Binding-site contacts:
Ligand atom C2 contacts residue CYS145 of chain 2.A at 3.7 Å (hydrophobic).
Ligand atom C contacts residue ASN142 of chain 2.A at 3.8 Å.
Ligand atom CL contacts residue ARG188 of chain 2.A at 3.8 Å.
Ligand atom C contacts residue LEU141 of chain 2.A at 3.6 Å (hydrophobic).
Ligand atom C10 contacts residue MET49 of chain 2.A at 3.8 Å (hydrophobic).
Ligand atom CL contacts residue ASP187 of chain 2.A at 2.9 Å.
Ligand atom C10 contacts residue MET165 of chain 2.A at 3.6 Å (hydrophobic).
Ligand atom C9 contacts residue MET49 of chain 2.A at 3.3 Å (hydrophobic).
Ligand atom C contacts residue GLU166 of chain 2.A at 3.8 Å.
Ligand atom N contacts residue SER1 of chain 1.A at 3.8 Å.
Ligand atom N1 contacts residue PHE140 of chain 2.A at 3.7 Å.
Ligand atom C2 contacts residue HIS163 of chain 2.A at 3.4 Å.
Ligand atom C contacts residue PHE140 of chain 2.A at 3.6 Å (hydrophobic).
Ligand atom C8 contacts residue MET49 of chain 2.A at 3.4 Å (hydrophobic).
Ligand atom CL contacts residue HIS41 of chain 2.A at 3.5 Å.
Ligand atom N1 contacts residue GLU166 of chain 2.A at 3.7 Å.
Ligand atom C2 contacts residue GLU166 of chain 2.A at 3.7 Å.
Ligand atom O contacts residue MET165 of chain 2.A at 3.3 Å.
Ligand atom C8 contacts residue MET165 of chain 2.A at 3.8 Å (hydrophobic).
Ligand atom C10 contacts residue HIS41 of chain 2.A at 3.7 Å.
Ligand atom C1 contacts residue LEU141 of chain 2.A at 3.7 Å (hydrophobic).
Ligand atom N contacts residue PHE140 of chain 2.A at 3.3 Å (h-bond).
Ligand atom N1 contacts residue HIS163 of chain 2.A at 2.9 Å (h-bond).
Ligand atom N contacts residue ASN142 of chain 2.A at 3.6 Å.
Ligand atom C7 contacts residue GLN189 of chain 2.A at 3.8 Å.
Ligand atom C8 contacts residue GLN189 of chain 2.A at 3.8 Å.
Ligand atom C4 contacts residue MET165 of chain 2.A at 3.9 Å (hydrophobic).
Ligand atom CL contacts residue MET49 of chain 2.A at 3.6 Å.
Ligand atom C1 contacts residue PHE140 of chain 2.A at 3.1 Å (hydrophobic).
Ligand atom C8 contacts residue ARG188 of chain 2.A at 3.6 Å.
Ligand atom N contacts residue GLU166 of chain 2.A at 3.6 Å (salt-bridge).
Ligand atom C10 contacts residue HIS164 of chain 2.A at 3.4 Å.
Ligand atom N2 contacts residue CYS145 of chain 2.A at 3.8 Å.
Ligand atom C11 contacts residue ASN142 of chain 2.A at 3.2 Å.
Ligand atom O contacts residue GLU166 of chain 2.A at 2.9 Å (salt-bridge).
Ligand atom CL contacts residue MET165 of chain 2.A at 3.7 Å.
Ligand atom C1 contacts residue GLU166 of chain 2.A at 3.5 Å.
Ligand atom N contacts residue LEU141 of chain 2.A at 3.6 Å.
Ligand atom C7 contacts residue MET49 of chain 2.A at 3.9 Å (hydrophobic).
Ligand atom C9 contacts residue MET165 of chain 2.A at 3.6 Å (hydrophobic).

Sequence of chain 2.A:
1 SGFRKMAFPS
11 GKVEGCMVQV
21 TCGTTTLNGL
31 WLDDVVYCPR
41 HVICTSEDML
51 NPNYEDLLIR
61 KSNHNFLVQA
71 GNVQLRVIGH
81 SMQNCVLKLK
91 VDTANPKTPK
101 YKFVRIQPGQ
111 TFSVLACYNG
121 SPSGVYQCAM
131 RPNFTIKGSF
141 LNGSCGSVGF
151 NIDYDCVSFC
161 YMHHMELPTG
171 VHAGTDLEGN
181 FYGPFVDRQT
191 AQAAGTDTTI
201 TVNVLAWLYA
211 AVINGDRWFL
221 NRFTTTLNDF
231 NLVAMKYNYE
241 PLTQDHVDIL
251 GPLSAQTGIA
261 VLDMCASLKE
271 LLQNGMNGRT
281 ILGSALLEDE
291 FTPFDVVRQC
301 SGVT

The small molecule below binds the protein below.
Small molecule (SMILES): Nc1cncc(NC(=O)Nc2cccc(Cl)c2)c1

Sequence of chain 1.A:
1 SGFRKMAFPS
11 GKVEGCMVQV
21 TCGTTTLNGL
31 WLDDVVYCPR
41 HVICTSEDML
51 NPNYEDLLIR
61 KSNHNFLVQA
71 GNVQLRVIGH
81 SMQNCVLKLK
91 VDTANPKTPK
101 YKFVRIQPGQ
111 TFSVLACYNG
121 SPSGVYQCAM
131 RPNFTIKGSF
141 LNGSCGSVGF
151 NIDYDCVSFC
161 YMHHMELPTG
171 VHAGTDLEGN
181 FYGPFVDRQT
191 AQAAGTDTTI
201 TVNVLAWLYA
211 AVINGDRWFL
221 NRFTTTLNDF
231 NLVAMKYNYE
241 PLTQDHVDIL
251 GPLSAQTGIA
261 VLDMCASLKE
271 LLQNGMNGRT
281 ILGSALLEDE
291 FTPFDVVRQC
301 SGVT